Binding-site contacts:
Ligand atom O3A contacts residue LEU43 of chain 2.D at 3.5 Å.
Ligand atom O2G contacts residue GLY96 of chain 2.D at 3.3 Å (h-bond).
Ligand atom O2' contacts residue GLU496 of chain 2.D at 3.0 Å (salt-bridge).
Ligand atom PA contacts residue GLY44 of chain 2.D at 3.5 Å.
Ligand atom O2B contacts residue THR98 of chain 2.D at 3.5 Å.
Ligand atom O2B contacts residue LEU43 of chain 2.D at 3.5 Å.
Ligand atom O4' contacts residue GLY44 of chain 2.D at 3.5 Å.
Ligand atom O1B contacts residue MG1 of chain 2.K at 3.1 Å.
Ligand atom N3B contacts residue GLY96 of chain 2.D at 3.4 Å (h-bond).
Ligand atom PA contacts residue MG1 of chain 2.K at 3.5 Å.
Ligand atom O3G contacts residue ASP95 of chain 2.D at 3.3 Å (salt-bridge).
Ligand atom O1A contacts residue THR42 of chain 2.D at 2.9 Å (h-bond).
Ligand atom O1G contacts residue CYS65 of chain 2.D at 3.4 Å (h-bond).
Ligand atom PG contacts residue THR97 of chain 2.D at 3.2 Å.
Ligand atom O1G contacts residue ASP64 of chain 2.D at 3.6 Å.
Ligand atom O2A contacts residue MG1 of chain 2.K at 2.2 Å.
Ligand atom O1A contacts residue LEU43 of chain 2.D at 3.3 Å.
Ligand atom O1G contacts residue THR97 of chain 2.D at 3.0 Å (h-bond).
Ligand atom O2G contacts residue GLY94 of chain 2.D at 3.6 Å (h-bond).
Ligand atom O4' contacts residue LEU451 of chain 2.D at 3.4 Å.
Ligand atom O2' contacts residue GLY411 of chain 2.D at 3.1 Å (h-bond).
Ligand atom C6 contacts residue PRO45 of chain 2.D at 3.4 Å (hydrophobic).
Ligand atom O2G contacts residue ASP95 of chain 2.D at 3.6 Å.
Ligand atom O2B contacts residue THR99 of chain 2.D at 2.6 Å (h-bond).
Ligand atom O1B contacts residue GLY96 of chain 2.D at 3.0 Å (h-bond).
Ligand atom N3 contacts residue GLY411 of chain 2.D at 3.4 Å.
Ligand atom O1A contacts residue GLY44 of chain 2.D at 2.9 Å (h-bond).
Ligand atom N3B contacts residue THR98 of chain 2.D at 3.0 Å (h-bond).
Ligand atom O5' contacts residue LEU43 of chain 2.D at 3.5 Å.
Ligand atom O1G contacts residue THR98 of chain 2.D at 3.2 Å (h-bond).
Ligand atom O2G contacts residue THR97 of chain 2.D at 2.7 Å (h-bond).
Ligand atom O5' contacts residue GLY44 of chain 2.D at 2.9 Å (h-bond).
Ligand atom O2' contacts residue ALA410 of chain 2.D at 2.9 Å.
Ligand atom N6 contacts residue ILE494 of chain 2.D at 3.2 Å.
Ligand atom O2B contacts residue GLY96 of chain 2.D at 3.4 Å.
Ligand atom C2 contacts residue ILE479 of chain 2.D at 3.3 Å (hydrophobic).
Ligand atom PB contacts residue GLY96 of chain 2.D at 3.5 Å.
Ligand atom O3G contacts residue MG1 of chain 2.K at 2.2 Å.
Ligand atom C5 contacts residue PRO45 of chain 2.D at 3.4 Å (hydrophobic).
Ligand atom N3B contacts residue THR97 of chain 2.D at 3.0 Å (h-bond).

Sequence of chain 2.D:
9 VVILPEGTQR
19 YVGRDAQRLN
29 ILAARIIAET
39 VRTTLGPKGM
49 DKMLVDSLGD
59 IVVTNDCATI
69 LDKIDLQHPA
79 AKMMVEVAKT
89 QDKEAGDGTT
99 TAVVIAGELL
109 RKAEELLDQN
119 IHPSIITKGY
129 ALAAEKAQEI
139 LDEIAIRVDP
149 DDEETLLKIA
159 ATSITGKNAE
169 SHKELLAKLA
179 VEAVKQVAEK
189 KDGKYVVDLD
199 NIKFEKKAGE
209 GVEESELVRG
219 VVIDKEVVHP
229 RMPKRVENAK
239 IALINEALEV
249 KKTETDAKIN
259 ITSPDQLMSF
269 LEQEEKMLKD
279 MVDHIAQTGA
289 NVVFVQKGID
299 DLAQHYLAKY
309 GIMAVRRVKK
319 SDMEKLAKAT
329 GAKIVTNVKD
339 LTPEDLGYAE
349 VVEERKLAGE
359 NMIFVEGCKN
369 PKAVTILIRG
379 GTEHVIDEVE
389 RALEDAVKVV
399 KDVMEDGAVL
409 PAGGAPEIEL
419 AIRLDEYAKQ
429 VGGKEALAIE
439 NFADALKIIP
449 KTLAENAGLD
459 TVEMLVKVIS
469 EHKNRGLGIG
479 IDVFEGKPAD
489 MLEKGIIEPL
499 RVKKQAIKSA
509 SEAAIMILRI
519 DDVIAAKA

This protein binds this small molecule.
Small molecule (SMILES): Nc1ncnc2c1ncn2[C@@H]1O[C@H](CO[P](=O)(O)O[P](=O)(O)NP(=O)(O)O)[C@@H](O)[C@H]1O